Binding-site contacts:
Ligand atom N2 contacts residue GLN89 of chain 1.C at 4.0 Å.
Ligand atom C8 contacts residue ALA86 of chain 1.C at 4.3 Å (hydrophobic).
Ligand atom O4 contacts residue ASN529 of chain 1.A at 3.8 Å.
Ligand atom O5 contacts residue LEU84 of chain 1.C at 3.9 Å.
Ligand atom N2 contacts residue ASN77 of chain 1.C at 2.9 Å (h-bond).
Ligand atom C1 contacts residue ASN77 of chain 1.C at 1.5 Å.
Ligand atom C7 contacts residue ALA86 of chain 1.C at 4.3 Å (hydrophobic).
Ligand atom O3 contacts residue GLN89 of chain 1.C at 3.3 Å (h-bond).
Ligand atom C5 contacts residue ASN529 of chain 1.A at 4.3 Å.
Ligand atom C2 contacts residue ASN77 of chain 1.C at 2.4 Å.
Ligand atom O5 contacts residue ASN80 of chain 1.C at 3.2 Å (h-bond).
Ligand atom O7 contacts residue ASN77 of chain 1.C at 3.5 Å (h-bond).
Ligand atom C2 contacts residue GLN89 of chain 1.C at 4.5 Å.
Ligand atom O3 contacts residue VAL87 of chain 1.C at 4.2 Å.
Ligand atom C6 contacts residue ASN529 of chain 1.A at 4.3 Å.
Ligand atom O7 contacts residue GLN89 of chain 1.C at 3.3 Å (h-bond).
Ligand atom C8 contacts residue GLN89 of chain 1.C at 3.8 Å.
Ligand atom C8 contacts residue ASN77 of chain 1.C at 4.0 Å.
Ligand atom O7 contacts residue VAL87 of chain 1.C at 3.0 Å (h-bond).
Ligand atom C7 contacts residue VAL87 of chain 1.C at 4.2 Å (hydrophobic).
Ligand atom O6 contacts residue LEU84 of chain 1.C at 4.1 Å.
Ligand atom C3 contacts residue ASN77 of chain 1.C at 3.8 Å.
Ligand atom O7 contacts residue ALA86 of chain 1.C at 3.5 Å.
Ligand atom C3 contacts residue GLN89 of chain 1.C at 4.4 Å.
Ligand atom C7 contacts residue ASN77 of chain 1.C at 3.4 Å.
Ligand atom C6 contacts residue ASN80 of chain 1.C at 4.3 Å.
Ligand atom C5 contacts residue ASN80 of chain 1.C at 3.8 Å.
Ligand atom C4 contacts residue ASN77 of chain 1.C at 4.2 Å.
Ligand atom C5 contacts residue ASN77 of chain 1.C at 3.8 Å.
Ligand atom C1 contacts residue ASN80 of chain 1.C at 3.3 Å.
Ligand atom O5 contacts residue ASN77 of chain 1.C at 2.5 Å (h-bond).
Ligand atom C7 contacts residue GLN89 of chain 1.C at 3.5 Å.

The protein below binds the small molecule below.
Small molecule (SMILES): CC(=O)N[C@@H]1[C@@H](O)[C@H](O)[C@@H](CO)O[C@H]1O

Sequence of chain 1.C:
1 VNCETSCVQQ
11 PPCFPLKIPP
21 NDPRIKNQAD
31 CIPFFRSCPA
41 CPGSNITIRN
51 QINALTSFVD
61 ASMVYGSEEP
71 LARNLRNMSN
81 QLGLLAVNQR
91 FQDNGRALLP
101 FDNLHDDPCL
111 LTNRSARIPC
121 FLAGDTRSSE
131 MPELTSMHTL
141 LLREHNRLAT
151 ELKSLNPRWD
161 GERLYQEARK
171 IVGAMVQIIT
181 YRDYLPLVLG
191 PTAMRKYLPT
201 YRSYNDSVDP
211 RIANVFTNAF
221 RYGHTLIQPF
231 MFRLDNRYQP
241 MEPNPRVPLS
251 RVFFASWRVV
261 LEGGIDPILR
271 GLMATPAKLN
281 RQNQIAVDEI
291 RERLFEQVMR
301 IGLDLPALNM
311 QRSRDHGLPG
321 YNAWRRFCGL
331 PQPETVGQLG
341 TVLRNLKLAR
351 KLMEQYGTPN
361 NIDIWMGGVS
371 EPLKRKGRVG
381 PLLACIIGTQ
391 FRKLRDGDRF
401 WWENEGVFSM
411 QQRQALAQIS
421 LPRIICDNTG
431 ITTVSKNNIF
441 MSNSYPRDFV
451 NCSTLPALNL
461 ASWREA

Sequence of chain 1.A:
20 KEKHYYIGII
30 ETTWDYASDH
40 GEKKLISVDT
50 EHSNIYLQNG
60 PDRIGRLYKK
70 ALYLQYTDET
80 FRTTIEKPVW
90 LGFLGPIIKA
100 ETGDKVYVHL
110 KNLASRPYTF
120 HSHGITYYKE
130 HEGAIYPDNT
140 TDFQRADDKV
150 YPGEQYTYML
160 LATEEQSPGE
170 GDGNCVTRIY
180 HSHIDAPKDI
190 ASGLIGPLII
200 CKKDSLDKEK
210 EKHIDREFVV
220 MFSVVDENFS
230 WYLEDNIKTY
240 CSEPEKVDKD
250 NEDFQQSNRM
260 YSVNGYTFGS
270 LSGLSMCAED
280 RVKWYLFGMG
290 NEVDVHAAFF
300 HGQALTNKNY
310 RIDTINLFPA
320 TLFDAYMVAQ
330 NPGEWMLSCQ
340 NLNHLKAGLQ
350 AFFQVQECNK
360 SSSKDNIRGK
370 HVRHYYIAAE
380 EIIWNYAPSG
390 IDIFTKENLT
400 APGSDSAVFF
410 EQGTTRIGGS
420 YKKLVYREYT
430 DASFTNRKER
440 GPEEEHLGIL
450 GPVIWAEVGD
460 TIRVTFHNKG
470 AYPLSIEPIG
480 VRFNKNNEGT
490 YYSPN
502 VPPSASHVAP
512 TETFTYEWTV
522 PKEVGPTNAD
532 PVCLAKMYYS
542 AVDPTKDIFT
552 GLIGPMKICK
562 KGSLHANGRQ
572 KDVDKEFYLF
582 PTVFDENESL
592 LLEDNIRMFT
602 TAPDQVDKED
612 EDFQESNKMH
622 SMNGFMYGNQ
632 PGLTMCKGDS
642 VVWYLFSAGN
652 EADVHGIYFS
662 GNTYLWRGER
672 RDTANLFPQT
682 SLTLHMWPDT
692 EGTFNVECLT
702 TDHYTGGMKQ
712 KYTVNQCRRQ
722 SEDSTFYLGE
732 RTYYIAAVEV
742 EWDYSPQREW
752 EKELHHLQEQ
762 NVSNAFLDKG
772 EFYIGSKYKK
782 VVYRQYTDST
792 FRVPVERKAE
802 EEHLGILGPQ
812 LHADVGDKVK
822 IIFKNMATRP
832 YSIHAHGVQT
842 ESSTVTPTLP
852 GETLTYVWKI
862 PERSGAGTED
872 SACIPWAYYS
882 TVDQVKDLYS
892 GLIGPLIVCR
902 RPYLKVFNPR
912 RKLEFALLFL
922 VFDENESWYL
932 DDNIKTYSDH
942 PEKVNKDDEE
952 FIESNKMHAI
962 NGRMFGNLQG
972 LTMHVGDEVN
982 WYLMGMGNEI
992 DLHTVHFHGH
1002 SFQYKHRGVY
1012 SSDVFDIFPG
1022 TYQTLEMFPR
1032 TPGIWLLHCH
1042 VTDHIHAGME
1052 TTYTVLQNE